Sequence of chain 1.A:
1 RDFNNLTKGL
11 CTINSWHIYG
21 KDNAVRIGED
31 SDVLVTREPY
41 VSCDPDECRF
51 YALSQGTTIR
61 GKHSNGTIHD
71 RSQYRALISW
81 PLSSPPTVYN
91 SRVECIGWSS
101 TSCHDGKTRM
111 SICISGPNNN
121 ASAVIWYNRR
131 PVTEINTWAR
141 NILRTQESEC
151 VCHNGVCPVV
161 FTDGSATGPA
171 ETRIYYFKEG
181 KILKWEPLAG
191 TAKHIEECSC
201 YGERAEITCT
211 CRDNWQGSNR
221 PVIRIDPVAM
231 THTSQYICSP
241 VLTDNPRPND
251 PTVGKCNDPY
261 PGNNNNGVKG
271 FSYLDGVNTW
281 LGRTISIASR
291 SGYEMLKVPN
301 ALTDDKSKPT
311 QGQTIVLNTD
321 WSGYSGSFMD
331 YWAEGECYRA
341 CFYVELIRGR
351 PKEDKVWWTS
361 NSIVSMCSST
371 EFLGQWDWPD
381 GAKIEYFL

Binding-site contacts:
Ligand atom C2 contacts residue TYR324 of chain 1.A at 3.1 Å (hydrophobic).
Ligand atom C2 contacts residue ASP70 of chain 1.A at 3.8 Å.
Ligand atom O1B contacts residue ARG290 of chain 1.A at 2.9 Å (salt-bridge).
Ligand atom C6 contacts residue TYR324 of chain 1.A at 3.7 Å (hydrophobic).
Ligand atom O8 contacts residue GLU196 of chain 1.A at 2.9 Å (salt-bridge).
Ligand atom C3 contacts residue TYR324 of chain 1.A at 3.2 Å (hydrophobic).
Ligand atom O9 contacts residue ALA166 of chain 1.A at 3.4 Å.
Ligand atom C11 contacts residue ARG144 of chain 1.A at 3.7 Å.
Ligand atom C9 contacts residue ALA166 of chain 1.A at 3.7 Å (hydrophobic).
Ligand atom O2 contacts residue ASP70 of chain 1.A at 2.8 Å (salt-bridge).
Ligand atom C3 contacts residue ASP70 of chain 1.A at 3.5 Å.
Ligand atom O1A contacts residue ARG290 of chain 1.A at 2.7 Å (salt-bridge).
Ligand atom O8 contacts residue ARG212 of chain 1.A at 3.6 Å.
Ligand atom O6 contacts residue TYR324 of chain 1.A at 2.9 Å (h-bond).
Ligand atom C1 contacts residue ARG290 of chain 1.A at 3.4 Å.
Ligand atom C8 contacts residue GLU196 of chain 1.A at 3.7 Å.
Ligand atom C4 contacts residue ASP70 of chain 1.A at 3.8 Å.
Ligand atom O6 contacts residue GLU197 of chain 1.A at 3.8 Å.
Ligand atom O4 contacts residue GLU38 of chain 1.A at 3.2 Å (salt-bridge).
Ligand atom O9 contacts residue ARG144 of chain 1.A at 3.4 Å (salt-bridge).
Ligand atom C9 contacts residue GLU196 of chain 1.A at 3.4 Å.
Ligand atom O1A contacts residue ARG212 of chain 1.A at 3.3 Å (salt-bridge).
Ligand atom O1B contacts residue ARG37 of chain 1.A at 2.8 Å (salt-bridge).
Ligand atom O1A contacts residue TYR324 of chain 1.A at 3.4 Å (h-bond).
Ligand atom C4 contacts residue TYR324 of chain 1.A at 3.6 Å (hydrophobic).
Ligand atom O4 contacts residue ASP70 of chain 1.A at 3.3 Å.
Ligand atom C6 contacts residue GLU197 of chain 1.A at 3.6 Å.
Ligand atom O1B contacts residue TYR324 of chain 1.A at 3.4 Å (h-bond).
Ligand atom O6 contacts residue ARG212 of chain 1.A at 3.8 Å.
Ligand atom C1 contacts residue TYR324 of chain 1.A at 3.0 Å (hydrophobic).
Ligand atom O9 contacts residue GLU196 of chain 1.A at 2.5 Å (salt-bridge).
Ligand atom C8 contacts residue ARG212 of chain 1.A at 3.6 Å.
Ligand atom C3 contacts residue GLU38 of chain 1.A at 3.5 Å.
Ligand atom C11 contacts residue ILE142 of chain 1.A at 3.8 Å (hydrophobic).
Ligand atom C3 contacts residue ARG37 of chain 1.A at 3.8 Å.
Ligand atom C4 contacts residue GLU38 of chain 1.A at 3.7 Å.
Ligand atom O10 contacts residue ARG71 of chain 1.A at 2.8 Å (salt-bridge).
Ligand atom O8 contacts residue GLU197 of chain 1.A at 3.7 Å.
Ligand atom C11 contacts residue TRP98 of chain 1.A at 3.8 Å (hydrophobic).
Ligand atom C5 contacts residue ASP70 of chain 1.A at 3.7 Å.

The protein below binds the small molecule below.
Small molecule (SMILES): CC(=O)N[C@H]1[C@H]([C@H](O)[C@H](O)CO)O[C@@](O)(C(=O)O)C[C@@H]1O